Sequence of chain 1.B:
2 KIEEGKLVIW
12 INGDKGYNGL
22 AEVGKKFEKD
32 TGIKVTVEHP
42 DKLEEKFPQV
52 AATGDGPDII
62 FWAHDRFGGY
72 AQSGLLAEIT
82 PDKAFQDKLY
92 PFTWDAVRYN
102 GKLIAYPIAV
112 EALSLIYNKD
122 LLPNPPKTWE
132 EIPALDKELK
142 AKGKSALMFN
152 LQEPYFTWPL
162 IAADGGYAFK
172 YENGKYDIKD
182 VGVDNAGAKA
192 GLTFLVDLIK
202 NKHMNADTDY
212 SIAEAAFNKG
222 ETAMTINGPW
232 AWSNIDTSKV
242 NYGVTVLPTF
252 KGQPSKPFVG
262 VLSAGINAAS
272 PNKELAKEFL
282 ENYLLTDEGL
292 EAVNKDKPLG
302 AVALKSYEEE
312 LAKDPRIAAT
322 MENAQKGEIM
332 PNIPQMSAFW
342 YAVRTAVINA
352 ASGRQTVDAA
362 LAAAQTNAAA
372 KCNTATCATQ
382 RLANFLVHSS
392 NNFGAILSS

This small molecule binds to this protein.
Small molecule (SMILES): O=C1O[C@H](CO)[C@@H](O[C@H]2O[C@H](CO)[C@@H](O)[C@H](O)[C@H]2O)[C@H](O)[C@H]1O

Binding-site contacts:
Ligand atom O6 contacts residue GLU154 of chain 1.B at 2.8 Å (salt-bridge).
Ligand atom C6 contacts residue GLU154 of chain 1.B at 3.4 Å.
Ligand atom C6 contacts residue PHE157 of chain 1.B at 3.8 Å (hydrophobic).
Ligand atom O1 contacts residue ASP15 of chain 1.B at 2.6 Å (salt-bridge).
Ligand atom C4 contacts residue ARG67 of chain 1.B at 3.9 Å.
Ligand atom O1 contacts residue LYS16 of chain 1.B at 2.8 Å (salt-bridge).
Ligand atom O2 contacts residue TRP231 of chain 1.B at 3.9 Å.
Ligand atom C2 contacts residue ASP66 of chain 1.B at 3.4 Å.
Ligand atom O1 contacts residue ASN13 of chain 1.B at 3.7 Å.
Ligand atom O6 contacts residue PHE157 of chain 1.B at 3.7 Å.
Ligand atom O4 contacts residue TRP341 of chain 1.B at 3.9 Å.
Ligand atom O3 contacts residue GLU112 of chain 1.B at 3.8 Å.
Ligand atom C6 contacts residue TRP341 of chain 1.B at 3.6 Å (hydrophobic).
Ligand atom O6 contacts residue TYR156 of chain 1.B at 3.0 Å (h-bond).
Ligand atom O3 contacts residue ASP66 of chain 1.B at 2.7 Å (salt-bridge).
Ligand atom C2 contacts residue GLU112 of chain 1.B at 3.5 Å.
Ligand atom O4 contacts residue ARG345 of chain 1.B at 3.6 Å (salt-bridge).
Ligand atom O2 contacts residue LYS16 of chain 1.B at 2.8 Å (salt-bridge).
Ligand atom C4 contacts residue TRP341 of chain 1.B at 3.6 Å (hydrophobic).
Ligand atom C2 contacts residue TRP231 of chain 1.B at 3.7 Å (hydrophobic).
Ligand atom O4 contacts residue ARG67 of chain 1.B at 2.8 Å (salt-bridge).
Ligand atom O2 contacts residue ALA64 of chain 1.B at 3.3 Å.
Ligand atom O3 contacts residue TRP63 of chain 1.B at 3.1 Å (h-bond).
Ligand atom O2 contacts residue MET331 of chain 1.B at 3.8 Å.
Ligand atom C1 contacts residue LYS16 of chain 1.B at 3.7 Å.
Ligand atom O2 contacts residue TRP63 of chain 1.B at 3.4 Å (h-bond).
Ligand atom O5 contacts residue ASP15 of chain 1.B at 3.9 Å.
Ligand atom C1 contacts residue ASP15 of chain 1.B at 3.4 Å.
Ligand atom C6 contacts residue PRO155 of chain 1.B at 3.9 Å (hydrophobic).
Ligand atom O5 contacts residue TYR156 of chain 1.B at 3.3 Å.
Ligand atom O3 contacts residue ARG67 of chain 1.B at 2.8 Å (salt-bridge).
Ligand atom O6 contacts residue PRO155 of chain 1.B at 3.3 Å.
Ligand atom C3 contacts residue TRP63 of chain 1.B at 3.6 Å (hydrophobic).
Ligand atom O3 contacts residue ALA64 of chain 1.B at 3.3 Å.
Ligand atom C2 contacts residue LYS16 of chain 1.B at 3.9 Å.
Ligand atom C1 contacts residue TYR156 of chain 1.B at 3.6 Å (hydrophobic).
Ligand atom O2 contacts residue GLU112 of chain 1.B at 2.6 Å (salt-bridge).
Ligand atom C3 contacts residue ASP66 of chain 1.B at 3.5 Å.
Ligand atom O2 contacts residue ASP66 of chain 1.B at 2.6 Å (salt-bridge).
Ligand atom C6 contacts residue TYR156 of chain 1.B at 3.8 Å (hydrophobic).